Binding-site contacts:
Ligand atom C41 contacts residue VAL92 of chain 1.C at 3.9 Å (hydrophobic).
Ligand atom N36 contacts residue LEU38 of chain 1.C at 3.6 Å.
Ligand atom O46 contacts residue CYS82 of chain 1.C at 3.7 Å.
Ligand atom C45 contacts residue ASN86 of chain 1.C at 3.2 Å.
Ligand atom C06 contacts residue TRP27 of chain 1.C at 3.6 Å (hydrophobic).
Ligand atom C28 contacts residue PRO28 of chain 1.C at 3.0 Å (hydrophobic).
Ligand atom C47 contacts residue PHE29 of chain 1.C at 3.6 Å (hydrophobic).
Ligand atom C45 contacts residue LEU40 of chain 1.C at 4.1 Å (hydrophobic).
Ligand atom C31 contacts residue VAL92 of chain 1.C at 3.8 Å (hydrophobic).
Ligand atom O46 contacts residue ASN86 of chain 1.C at 3.1 Å (h-bond).
Ligand atom N30 contacts residue VAL92 of chain 1.C at 3.8 Å.
Ligand atom C42 contacts residue LEU38 of chain 1.C at 4.0 Å (hydrophobic).
Ligand atom C44 contacts residue LEU40 of chain 1.C at 3.6 Å (hydrophobic).
Ligand atom C29 contacts residue PRO28 of chain 1.C at 3.9 Å (hydrophobic).
Ligand atom C31 contacts residue ASN86 of chain 1.C at 4.0 Å.
Ligand atom C47 contacts residue PRO28 of chain 1.C at 3.7 Å (hydrophobic).
Ligand atom C26 contacts residue LEU38 of chain 1.C at 3.9 Å (hydrophobic).
Ligand atom C38 contacts residue PRO28 of chain 1.C at 4.1 Å (hydrophobic).
Ligand atom N34 contacts residue VAL92 of chain 1.C at 4.1 Å.
Ligand atom C44 contacts residue TYR85 of chain 1.C at 3.6 Å (hydrophobic).
Ligand atom C19 contacts residue TRP27 of chain 1.C at 4.1 Å (hydrophobic).
Ligand atom C45 contacts residue TYR85 of chain 1.C at 4.0 Å (hydrophobic).
Ligand atom C43 contacts residue ASN86 of chain 1.C at 4.0 Å.
Ligand atom C32 contacts residue ASN86 of chain 1.C at 4.0 Å.
Ligand atom C38 contacts residue TRP27 of chain 1.C at 3.7 Å (hydrophobic).
Ligand atom C40 contacts residue GLU91 of chain 1.C at 3.8 Å.
Ligand atom N25 contacts residue LEU38 of chain 1.C at 4.1 Å.
Ligand atom O46 contacts residue VAL92 of chain 1.C at 4.0 Å.
Ligand atom N27 contacts residue PRO28 of chain 1.C at 3.3 Å (h-bond).
Ligand atom C07 contacts residue TRP27 of chain 1.C at 3.7 Å (hydrophobic).
Ligand atom C35 contacts residue LEU38 of chain 1.C at 4.0 Å (hydrophobic).
Ligand atom C28 contacts residue VAL33 of chain 1.C at 3.8 Å (hydrophobic).
Ligand atom C47 contacts residue VAL33 of chain 1.C at 3.9 Å (hydrophobic).
Ligand atom C44 contacts residue ASN86 of chain 1.C at 3.2 Å.
Ligand atom N30 contacts residue VAL33 of chain 1.C at 4.1 Å.
Ligand atom C37 contacts residue VAL92 of chain 1.C at 3.6 Å (hydrophobic).
Ligand atom C05 contacts residue TRP27 of chain 1.C at 3.8 Å (hydrophobic).
Ligand atom C40 contacts residue VAL92 of chain 1.C at 4.0 Å (hydrophobic).
Ligand atom C39 contacts residue TRP27 of chain 1.C at 3.8 Å (hydrophobic).
Ligand atom C43 contacts residue LEU40 of chain 1.C at 3.8 Å (hydrophobic).

This small molecule binds to this protein.
Small molecule (SMILES): CCOc1cc(C(=O)N2CCC(N3CCN(C)CC3)CC2)ccc1Nc1ncc2c(n1)N(C1CCCC1)c1ccccc1C(=O)N2C

Sequence of chain 1.C:
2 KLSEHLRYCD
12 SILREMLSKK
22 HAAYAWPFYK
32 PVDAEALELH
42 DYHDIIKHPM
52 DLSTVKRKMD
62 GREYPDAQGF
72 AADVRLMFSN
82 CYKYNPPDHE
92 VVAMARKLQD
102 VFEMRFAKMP